Binding-site contacts:
Ligand atom O4 contacts residue TYR137 of chain 1.A at 2.6 Å (h-bond).
Ligand atom C1 contacts residue TRP110 of chain 1.A at 3.6 Å (hydrophobic).
Ligand atom CA contacts residue PHE109 of chain 1.A at 3.5 Å (hydrophobic).
Ligand atom O4 contacts residue PRO261 of chain 1.A at 3.4 Å.
Ligand atom CB contacts residue PHE109 of chain 1.A at 3.3 Å (hydrophobic).
Ligand atom N3 contacts residue ASP260 of chain 1.A at 2.6 Å (salt-bridge).
Ligand atom O7 contacts residue ARG40 of chain 1.A at 3.0 Å (salt-bridge).
Ligand atom CD contacts residue ARG40 of chain 1.A at 3.8 Å.
Ligand atom O2 contacts residue ARG108 of chain 1.A at 3.3 Å.
Ligand atom NA2 contacts residue GLU239 of chain 1.A at 3.6 Å.
Ligand atom N1 contacts residue LEU240 of chain 1.A at 3.0 Å (h-bond).
Ligand atom C16 contacts residue ARG108 of chain 1.A at 3.6 Å.
Ligand atom N contacts residue PHE109 of chain 1.A at 2.8 Å (h-bond).
Ligand atom O6 contacts residue GLN116 of chain 1.A at 2.8 Å (h-bond).
Ligand atom C4 contacts residue LYS262 of chain 1.A at 3.7 Å.
Ligand atom C12 contacts residue GLN208 of chain 1.A at 3.6 Å.
Ligand atom CG contacts residue PHE109 of chain 1.A at 3.5 Å (hydrophobic).
Ligand atom O7 contacts residue TRP110 of chain 1.A at 3.6 Å.
Ligand atom NA2 contacts residue LEU240 of chain 1.A at 2.9 Å (h-bond).
Ligand atom N8 contacts residue TYR238 of chain 1.A at 3.1 Å (h-bond).
Ligand atom O2 contacts residue PHE109 of chain 1.A at 2.9 Å (h-bond).
Ligand atom O7 contacts residue THR111 of chain 1.A at 2.9 Å (h-bond).
Ligand atom C16 contacts residue TRP110 of chain 1.A at 3.7 Å (hydrophobic).
Ligand atom O7 contacts residue ARG36 of chain 1.A at 3.7 Å.
Ligand atom O4 contacts residue ASP260 of chain 1.A at 3.7 Å.
Ligand atom O6 contacts residue ARG36 of chain 1.A at 3.5 Å (salt-bridge).
Ligand atom C2 contacts residue ASP260 of chain 1.A at 3.4 Å.
Ligand atom C7 contacts residue TYR238 of chain 1.A at 3.6 Å (hydrophobic).
Ligand atom C5 contacts residue GLN116 of chain 1.A at 3.6 Å.
Ligand atom CB contacts residue ARG40 of chain 1.A at 3.5 Å.
Ligand atom NA2 contacts residue ASP260 of chain 1.A at 2.7 Å (salt-bridge).
Ligand atom C1 contacts residue TYR137 of chain 1.A at 3.3 Å (hydrophobic).
Ligand atom N3 contacts residue LYS262 of chain 1.A at 3.4 Å.
Ligand atom C16 contacts residue PHE109 of chain 1.A at 3.2 Å (hydrophobic).
Ligand atom C4 contacts residue ASP260 of chain 1.A at 3.6 Å.
Ligand atom C2 contacts residue LEU240 of chain 1.A at 3.8 Å (hydrophobic).
Ligand atom N1 contacts residue GLU239 of chain 1.A at 3.8 Å.
Ligand atom OE2 contacts residue ARG40 of chain 1.A at 2.9 Å (salt-bridge).
Ligand atom C13 contacts residue PHE204 of chain 1.A at 3.5 Å (hydrophobic).
Ligand atom O1 contacts residue ARG44 of chain 1.A at 3.3 Å (salt-bridge).

This protein binds this small molecule.
Small molecule (SMILES): CN1c2c([nH]c(N)nc2=O)NC[C@@H]1CNc1ccc(C(=O)N[C@@H](CCC(=O)N[C@@H](CCC(=O)O)C(=O)O)C(=O)O)cc1

Sequence of chain 1.A:
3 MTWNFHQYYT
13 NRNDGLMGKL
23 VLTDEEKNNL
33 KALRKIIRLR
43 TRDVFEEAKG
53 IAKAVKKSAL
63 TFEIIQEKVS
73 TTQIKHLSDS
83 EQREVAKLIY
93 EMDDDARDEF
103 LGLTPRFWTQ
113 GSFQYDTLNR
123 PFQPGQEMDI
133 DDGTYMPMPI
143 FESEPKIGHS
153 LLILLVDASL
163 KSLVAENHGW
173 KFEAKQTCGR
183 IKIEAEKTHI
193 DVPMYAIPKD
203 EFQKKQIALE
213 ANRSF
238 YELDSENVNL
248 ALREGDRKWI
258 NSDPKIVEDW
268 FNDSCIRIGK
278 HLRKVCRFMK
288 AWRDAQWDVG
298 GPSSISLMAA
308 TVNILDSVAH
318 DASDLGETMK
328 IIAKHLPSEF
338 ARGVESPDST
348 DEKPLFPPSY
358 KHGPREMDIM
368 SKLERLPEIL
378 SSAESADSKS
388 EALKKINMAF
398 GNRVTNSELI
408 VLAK